Binding-site contacts:
Ligand atom C29 contacts residue GLU166 of chain 1.A at 3.7 Å.
Ligand atom C21 contacts residue HIS41 of chain 1.A at 3.6 Å.
Ligand atom O22 contacts residue GLY143 of chain 1.A at 3.4 Å (h-bond).
Ligand atom O8 contacts residue GLN189 of chain 1.A at 3.6 Å.
Ligand atom C20 contacts residue HIS164 of chain 1.A at 3.9 Å.
Ligand atom O22 contacts residue SER144 of chain 1.A at 3.5 Å (h-bond).
Ligand atom N28 contacts residue GLU166 of chain 1.A at 3.0 Å (salt-bridge).
Ligand atom O10 contacts residue MET165 of chain 1.A at 3.5 Å.
Ligand atom C16 contacts residue MET49 of chain 1.A at 3.6 Å (hydrophobic).
Ligand atom C9 contacts residue GLN189 of chain 1.A at 3.8 Å.
Ligand atom C21 contacts residue CYS145 of chain 1.A at 1.8 Å (hydrophobic).
Ligand atom C7 contacts residue GLU166 of chain 1.A at 3.5 Å.
Ligand atom C16 contacts residue HIS41 of chain 1.A at 3.9 Å.
Ligand atom N19 contacts residue HIS164 of chain 1.A at 2.9 Å (h-bond).
Ligand atom C27 contacts residue GLU166 of chain 1.A at 3.7 Å.
Ligand atom C24 contacts residue CYS145 of chain 1.A at 3.2 Å (hydrophobic).
Ligand atom C15 contacts residue ASP187 of chain 1.A at 3.9 Å.
Ligand atom C4 contacts residue ASN142 of chain 1.A at 3.9 Å.
Ligand atom O30 contacts residue HIS163 of chain 1.A at 2.7 Å (h-bond).
Ligand atom C24 contacts residue LEU141 of chain 1.A at 3.8 Å (hydrophobic).
Ligand atom C24 contacts residue SER144 of chain 1.A at 3.9 Å.
Ligand atom C20 contacts residue CYS145 of chain 1.A at 2.8 Å (hydrophobic).
Ligand atom O10 contacts residue GLU166 of chain 1.A at 3.1 Å (salt-bridge).
Ligand atom C27 contacts residue ASN142 of chain 1.A at 3.7 Å.
Ligand atom C27 contacts residue LEU141 of chain 1.A at 3.9 Å (hydrophobic).
Ligand atom C17 contacts residue HIS164 of chain 1.A at 3.7 Å.
Ligand atom O30 contacts residue TYR172 of chain 1.A at 3.5 Å.
Ligand atom C26 contacts residue ASN142 of chain 1.A at 3.5 Å.
Ligand atom O22 contacts residue CYS145 of chain 1.A at 2.7 Å (h-bond).
Ligand atom C12 contacts residue HIS164 of chain 1.A at 3.5 Å.
Ligand atom N19 contacts residue CYS145 of chain 1.A at 3.0 Å (h-bond).
Ligand atom C3 contacts residue ASN142 of chain 1.A at 3.5 Å.
Ligand atom N11 contacts residue GLN189 of chain 1.A at 3.1 Å (h-bond).
Ligand atom C16 contacts residue TYR54 of chain 1.A at 4.0 Å (hydrophobic).
Ligand atom O30 contacts residue GLU166 of chain 1.A at 3.8 Å.
Ligand atom N28 contacts residue PHE140 of chain 1.A at 3.4 Å (h-bond).
Ligand atom C13 contacts residue GLN189 of chain 1.A at 4.0 Å.
Ligand atom N28 contacts residue LEU141 of chain 1.A at 3.8 Å.
Ligand atom O30 contacts residue PHE140 of chain 1.A at 3.5 Å.
Ligand atom C29 contacts residue HIS163 of chain 1.A at 3.8 Å.

A small-molecule ligand and the protein it binds are described below.
Small molecule (SMILES): CC(C)C[C@H](NC(=O)OCc1ccccc1)C(=O)N[C@@H](C[C@@H]1CCNC1=O)[C@@H](O)S(=O)(=O)O

Sequence of chain 1.A:
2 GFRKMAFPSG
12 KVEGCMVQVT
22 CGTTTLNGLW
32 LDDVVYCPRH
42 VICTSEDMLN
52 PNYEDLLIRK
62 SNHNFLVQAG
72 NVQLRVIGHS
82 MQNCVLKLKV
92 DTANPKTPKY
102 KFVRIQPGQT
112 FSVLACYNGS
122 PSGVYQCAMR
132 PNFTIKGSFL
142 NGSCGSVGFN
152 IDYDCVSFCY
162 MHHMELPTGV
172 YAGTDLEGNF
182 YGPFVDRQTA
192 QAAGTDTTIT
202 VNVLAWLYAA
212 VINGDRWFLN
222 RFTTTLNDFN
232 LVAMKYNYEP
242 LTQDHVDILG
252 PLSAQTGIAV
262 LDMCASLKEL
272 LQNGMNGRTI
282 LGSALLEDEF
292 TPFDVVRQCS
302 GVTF